Binding-site contacts:
Ligand atom O5 contacts residue ASN331 of chain 1.A at 2.4 Å (h-bond).
Ligand atom C7 contacts residue GLN580 of chain 1.A at 4.0 Å.
Ligand atom O7 contacts residue PRO579 of chain 1.A at 3.5 Å (h-bond).
Ligand atom C7 contacts residue ASN331 of chain 1.A at 3.5 Å.
Ligand atom C5 contacts residue GLN580 of chain 1.A at 3.7 Å.
Ligand atom C3 contacts residue ASN331 of chain 1.A at 3.8 Å.
Ligand atom C2 contacts residue ASN331 of chain 1.A at 2.5 Å.
Ligand atom O7 contacts residue ASN331 of chain 1.A at 3.7 Å.
Ligand atom C4 contacts residue ASN331 of chain 1.A at 4.3 Å.
Ligand atom C1 contacts residue GLN580 of chain 1.A at 3.7 Å.
Ligand atom O5 contacts residue GLN580 of chain 1.A at 4.2 Å.
Ligand atom N2 contacts residue ASN331 of chain 1.A at 2.9 Å (h-bond).
Ligand atom C2 contacts residue GLN580 of chain 1.A at 4.1 Å.
Ligand atom O4 contacts residue GLN580 of chain 1.A at 4.2 Å.
Ligand atom C4 contacts residue GLN580 of chain 1.A at 4.0 Å.
Ligand atom N2 contacts residue GLN580 of chain 1.A at 4.5 Å.
Ligand atom C5 contacts residue ASN331 of chain 1.A at 3.7 Å.
Ligand atom C1 contacts residue ASN331 of chain 1.A at 1.4 Å.
Ligand atom O7 contacts residue GLN580 of chain 1.A at 2.9 Å (h-bond).
Ligand atom C3 contacts residue GLN580 of chain 1.A at 3.6 Å.
Ligand atom O7 contacts residue LEU582 of chain 1.A at 4.2 Å.

A small-molecule ligand and the protein it binds are described below.
Small molecule (SMILES): CC(=O)N[C@@H]1[C@@H](O)[C@H](O)[C@@H](CO)O[C@H]1O

Sequence of chain 1.A:
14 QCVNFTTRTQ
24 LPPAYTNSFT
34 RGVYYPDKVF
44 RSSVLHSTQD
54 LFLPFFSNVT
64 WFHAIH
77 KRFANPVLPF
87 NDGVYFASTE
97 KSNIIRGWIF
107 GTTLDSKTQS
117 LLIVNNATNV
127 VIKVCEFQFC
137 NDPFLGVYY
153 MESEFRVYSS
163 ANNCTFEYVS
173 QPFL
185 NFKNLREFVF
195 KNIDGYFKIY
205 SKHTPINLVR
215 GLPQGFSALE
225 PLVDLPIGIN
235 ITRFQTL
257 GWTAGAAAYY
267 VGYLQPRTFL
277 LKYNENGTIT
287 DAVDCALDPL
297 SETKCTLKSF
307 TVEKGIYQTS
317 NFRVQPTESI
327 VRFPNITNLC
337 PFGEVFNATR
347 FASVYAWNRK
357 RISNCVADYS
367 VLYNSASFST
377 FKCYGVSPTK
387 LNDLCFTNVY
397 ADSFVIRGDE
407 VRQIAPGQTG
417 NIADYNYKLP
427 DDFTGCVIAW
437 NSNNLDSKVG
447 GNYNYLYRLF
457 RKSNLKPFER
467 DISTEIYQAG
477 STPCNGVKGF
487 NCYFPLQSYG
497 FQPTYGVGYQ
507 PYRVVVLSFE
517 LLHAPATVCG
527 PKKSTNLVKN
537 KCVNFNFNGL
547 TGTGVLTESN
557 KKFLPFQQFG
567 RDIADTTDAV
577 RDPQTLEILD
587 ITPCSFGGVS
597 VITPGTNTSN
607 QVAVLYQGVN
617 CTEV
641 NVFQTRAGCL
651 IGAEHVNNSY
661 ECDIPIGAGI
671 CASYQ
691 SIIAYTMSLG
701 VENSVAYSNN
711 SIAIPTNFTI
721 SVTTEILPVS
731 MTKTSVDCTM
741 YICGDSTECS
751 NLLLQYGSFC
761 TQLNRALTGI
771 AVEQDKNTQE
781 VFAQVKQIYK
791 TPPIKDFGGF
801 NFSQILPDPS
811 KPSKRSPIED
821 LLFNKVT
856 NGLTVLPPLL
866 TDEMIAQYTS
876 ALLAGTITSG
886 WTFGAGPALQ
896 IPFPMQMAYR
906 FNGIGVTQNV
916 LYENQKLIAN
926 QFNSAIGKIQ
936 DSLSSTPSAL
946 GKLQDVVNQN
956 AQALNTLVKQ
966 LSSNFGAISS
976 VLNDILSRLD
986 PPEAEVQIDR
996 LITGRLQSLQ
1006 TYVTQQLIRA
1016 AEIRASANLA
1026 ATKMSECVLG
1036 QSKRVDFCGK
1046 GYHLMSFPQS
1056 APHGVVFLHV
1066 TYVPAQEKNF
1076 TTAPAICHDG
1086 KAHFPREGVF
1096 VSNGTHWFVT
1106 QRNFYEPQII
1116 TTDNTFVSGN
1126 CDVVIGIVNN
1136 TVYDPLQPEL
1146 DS